Binding-site contacts:
Ligand atom C7 contacts residue ASN82 of chain 1.B at 3.6 Å.
Ligand atom O7 contacts residue ASN79 of chain 1.B at 3.4 Å (h-bond).
Ligand atom C2 contacts residue ASN82 of chain 1.B at 2.5 Å.
Ligand atom C8 contacts residue GLU72 of chain 1.B at 3.4 Å.
Ligand atom C5 contacts residue ASN82 of chain 1.B at 3.7 Å.
Ligand atom C1 contacts residue ASN82 of chain 1.B at 1.5 Å.
Ligand atom C3 contacts residue ASN82 of chain 1.B at 3.8 Å.
Ligand atom O5 contacts residue ASN82 of chain 1.B at 2.3 Å (h-bond).
Ligand atom C8 contacts residue GLY78 of chain 1.B at 4.3 Å.
Ligand atom N2 contacts residue ASN82 of chain 1.B at 3.0 Å (h-bond).
Ligand atom O6 contacts residue ASN82 of chain 1.B at 4.3 Å.
Ligand atom O7 contacts residue ASN82 of chain 1.B at 3.9 Å.
Ligand atom N2 contacts residue GLU72 of chain 1.B at 4.1 Å.
Ligand atom C7 contacts residue GLU72 of chain 1.B at 4.1 Å.
Ligand atom O3 contacts residue GLU72 of chain 1.B at 4.4 Å.
Ligand atom C8 contacts residue ASN79 of chain 1.B at 3.3 Å.
Ligand atom C4 contacts residue ASN82 of chain 1.B at 4.2 Å.
Ligand atom C7 contacts residue ASN79 of chain 1.B at 3.6 Å.
Ligand atom C8 contacts residue LYS75 of chain 1.B at 3.9 Å.

Sequence of chain 1.B:
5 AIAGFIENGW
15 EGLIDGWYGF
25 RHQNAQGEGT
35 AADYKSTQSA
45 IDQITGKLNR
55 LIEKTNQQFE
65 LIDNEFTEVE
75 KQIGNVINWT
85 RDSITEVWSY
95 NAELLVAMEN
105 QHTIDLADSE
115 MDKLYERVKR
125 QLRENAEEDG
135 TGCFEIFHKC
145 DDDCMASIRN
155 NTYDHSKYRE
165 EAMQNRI

This small molecule binds to this protein.
Small molecule (SMILES): CC(=O)N[C@@H]1[C@@H](O)[C@H](O)[C@@H](CO)O[C@H]1O